Binding-site contacts:
Ligand atom P contacts residue SER69 of chain 1.F at 4.3 Å.
Ligand atom O1 contacts residue THR62 of chain 1.F at 4.4 Å.
Ligand atom O3 contacts residue THR62 of chain 1.F at 4.3 Å.
Ligand atom O2 contacts residue SER68 of chain 1.F at 3.8 Å.
Ligand atom P contacts residue SER68 of chain 1.F at 2.5 Å.
Ligand atom O3 contacts residue SER69 of chain 1.F at 3.2 Å (h-bond).
Ligand atom O3 contacts residue ALA67 of chain 1.F at 4.1 Å.
Ligand atom O4 contacts residue SER68 of chain 1.F at 3.1 Å.
Ligand atom O1 contacts residue SER68 of chain 1.F at 2.9 Å.
Ligand atom O4 contacts residue SER69 of chain 1.F at 4.0 Å.
Ligand atom O3 contacts residue SER68 of chain 1.F at 1.4 Å.
Ligand atom N contacts residue SER68 of chain 1.F at 3.9 Å.
Ligand atom CA contacts residue SER68 of chain 1.F at 4.5 Å.

A protein and the small-molecule ligand that binds it are described below.
Small molecule (SMILES): NCCOP(=O)(O)O

Sequence of chain 1.F:
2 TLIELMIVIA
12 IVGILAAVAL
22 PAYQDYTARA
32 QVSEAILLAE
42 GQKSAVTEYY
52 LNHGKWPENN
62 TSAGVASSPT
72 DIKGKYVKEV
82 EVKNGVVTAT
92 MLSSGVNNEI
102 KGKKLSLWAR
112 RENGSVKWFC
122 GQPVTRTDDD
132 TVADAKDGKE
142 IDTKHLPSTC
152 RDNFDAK